Sequence of chain 1.A:
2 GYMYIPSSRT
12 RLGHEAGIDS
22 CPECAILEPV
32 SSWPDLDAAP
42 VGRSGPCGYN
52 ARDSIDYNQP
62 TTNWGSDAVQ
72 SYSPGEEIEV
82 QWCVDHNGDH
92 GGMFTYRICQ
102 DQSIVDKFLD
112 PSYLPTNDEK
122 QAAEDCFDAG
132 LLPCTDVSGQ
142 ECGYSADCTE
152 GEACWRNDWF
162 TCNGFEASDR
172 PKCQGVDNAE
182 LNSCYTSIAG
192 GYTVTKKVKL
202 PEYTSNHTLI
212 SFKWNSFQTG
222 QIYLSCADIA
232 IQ

Binding-site contacts:
Ligand atom O5 contacts residue ASN207 of chain 1.A at 2.4 Å (h-bond).
Ligand atom C8 contacts residue SER206 of chain 1.A at 4.5 Å.
Ligand atom C8 contacts residue GLN233 of chain 1.A at 4.5 Å.
Ligand atom C7 contacts residue ASN207 of chain 1.A at 3.2 Å.
Ligand atom O7 contacts residue ASN207 of chain 1.A at 3.1 Å (h-bond).
Ligand atom C1 contacts residue ASN207 of chain 1.A at 1.5 Å.
Ligand atom N2 contacts residue ASN207 of chain 1.A at 2.9 Å (h-bond).
Ligand atom C3 contacts residue ASN207 of chain 1.A at 3.9 Å.
Ligand atom C4 contacts residue ASN207 of chain 1.A at 4.3 Å.
Ligand atom C5 contacts residue ASN207 of chain 1.A at 3.7 Å.
Ligand atom C8 contacts residue ASN207 of chain 1.A at 4.1 Å.
Ligand atom C2 contacts residue ASN207 of chain 1.A at 2.5 Å.
Ligand atom C8 contacts residue ILE232 of chain 1.A at 4.4 Å (hydrophobic).

A protein and the small-molecule ligand that binds it are described below.
Small molecule (SMILES): CC(=O)N[C@@H]1[C@@H](O)[C@H](O)[C@@H](CO)O[C@H]1O